Sequence of chain 1.K:
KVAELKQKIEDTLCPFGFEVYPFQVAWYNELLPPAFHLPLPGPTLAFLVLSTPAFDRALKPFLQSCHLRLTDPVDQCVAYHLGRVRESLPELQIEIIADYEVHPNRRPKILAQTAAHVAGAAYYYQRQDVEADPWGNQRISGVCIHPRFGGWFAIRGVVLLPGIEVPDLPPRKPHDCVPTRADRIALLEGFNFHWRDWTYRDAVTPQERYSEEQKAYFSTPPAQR

A protein and the small-molecule ligand that binds it are described below.
Small molecule (SMILES): C[C@H]1O[C@@H](n2cnc3c(N)ncnc32)[C@H](O)[C@@H]1O

Binding-site contacts:
Ligand atom N3 contacts residue PRO113 of chain 1.K at 3.6 Å (h-bond).
Ligand atom C3' contacts residue PRO113 of chain 1.K at 4.5 Å (hydrophobic).
Ligand atom C2 contacts residue ASN114 of chain 1.K at 3.5 Å.
Ligand atom N7 contacts residue PRO113 of chain 1.K at 4.4 Å.
Ligand atom O2' contacts residue ARG115 of chain 1.K at 3.4 Å (salt-bridge).
Ligand atom C4 contacts residue ASN114 of chain 1.K at 3.9 Å.
Ligand atom C2' contacts residue PRO113 of chain 1.K at 3.2 Å (hydrophobic).
Ligand atom C5 contacts residue PRO113 of chain 1.K at 4.0 Å (hydrophobic).
Ligand atom N9 contacts residue ARG115 of chain 1.K at 3.6 Å.
Ligand atom N9 contacts residue PRO113 of chain 1.K at 3.4 Å (h-bond).
Ligand atom O2' contacts residue PRO113 of chain 1.K at 3.7 Å.
Ligand atom N1 contacts residue ASN114 of chain 1.K at 3.5 Å.
Ligand atom N3 contacts residue ASN114 of chain 1.K at 3.7 Å.
Ligand atom N7 contacts residue ARG115 of chain 1.K at 3.6 Å (salt-bridge).
Ligand atom C5 contacts residue ARG115 of chain 1.K at 4.4 Å.
Ligand atom C1' contacts residue ARG115 of chain 1.K at 3.6 Å.
Ligand atom C8 contacts residue ARG115 of chain 1.K at 3.1 Å.
Ligand atom C2' contacts residue ARG115 of chain 1.K at 3.8 Å.
Ligand atom N6 contacts residue ASN114 of chain 1.K at 3.5 Å (h-bond).
Ligand atom C1' contacts residue PRO113 of chain 1.K at 3.7 Å (hydrophobic).
Ligand atom C6 contacts residue ASN114 of chain 1.K at 3.6 Å.
Ligand atom C4 contacts residue PRO113 of chain 1.K at 3.4 Å (hydrophobic).
Ligand atom C5 contacts residue ASN114 of chain 1.K at 4.0 Å.
Ligand atom C8 contacts residue PRO113 of chain 1.K at 4.0 Å (hydrophobic).
Ligand atom C2 contacts residue PRO113 of chain 1.K at 4.3 Å (hydrophobic).